Sequence of chain 1.B:
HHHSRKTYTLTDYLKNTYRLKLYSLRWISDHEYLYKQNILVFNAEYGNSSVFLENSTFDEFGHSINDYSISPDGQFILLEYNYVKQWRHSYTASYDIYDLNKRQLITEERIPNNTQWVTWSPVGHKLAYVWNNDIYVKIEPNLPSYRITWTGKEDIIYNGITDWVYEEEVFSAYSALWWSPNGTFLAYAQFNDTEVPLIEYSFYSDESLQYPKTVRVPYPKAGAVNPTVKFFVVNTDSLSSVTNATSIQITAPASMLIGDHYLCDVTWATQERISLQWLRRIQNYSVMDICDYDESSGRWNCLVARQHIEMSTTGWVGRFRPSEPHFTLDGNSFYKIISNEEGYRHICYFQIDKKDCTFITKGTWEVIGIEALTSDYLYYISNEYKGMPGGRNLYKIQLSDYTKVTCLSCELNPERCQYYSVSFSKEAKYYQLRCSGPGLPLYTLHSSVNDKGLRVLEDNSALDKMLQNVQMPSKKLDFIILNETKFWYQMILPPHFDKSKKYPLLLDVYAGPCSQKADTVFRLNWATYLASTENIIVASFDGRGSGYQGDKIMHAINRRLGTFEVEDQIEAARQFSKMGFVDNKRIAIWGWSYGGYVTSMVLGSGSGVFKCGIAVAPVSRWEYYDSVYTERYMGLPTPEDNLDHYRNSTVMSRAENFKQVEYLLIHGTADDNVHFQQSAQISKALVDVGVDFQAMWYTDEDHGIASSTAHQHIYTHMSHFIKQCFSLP

Binding-site contacts:
Ligand atom C2 contacts residue ASN124 of chain 1.B at 2.4 Å.
Ligand atom C8 contacts residue ARG121 of chain 1.B at 3.8 Å.
Ligand atom C5 contacts residue ASN124 of chain 1.B at 3.7 Å.
Ligand atom C7 contacts residue ASN124 of chain 1.B at 3.5 Å.
Ligand atom C3 contacts residue ASN124 of chain 1.B at 3.8 Å.
Ligand atom O7 contacts residue ASN124 of chain 1.B at 3.7 Å.
Ligand atom O3 contacts residue ARG121 of chain 1.B at 4.0 Å.
Ligand atom N2 contacts residue ASN124 of chain 1.B at 3.0 Å (h-bond).
Ligand atom C8 contacts residue PRO123 of chain 1.B at 4.0 Å (hydrophobic).
Ligand atom C3 contacts residue ARG121 of chain 1.B at 4.0 Å.
Ligand atom C8 contacts residue ILE122 of chain 1.B at 3.4 Å (hydrophobic).
Ligand atom O5 contacts residue ASN124 of chain 1.B at 2.4 Å (h-bond).
Ligand atom C4 contacts residue ASN124 of chain 1.B at 4.2 Å.
Ligand atom N2 contacts residue ARG121 of chain 1.B at 3.9 Å.
Ligand atom C1 contacts residue ASN124 of chain 1.B at 1.4 Å.
Ligand atom C8 contacts residue ASN124 of chain 1.B at 4.3 Å.

The protein below binds the small molecule below.
Small molecule (SMILES): CC(=O)N[C@@H]1[C@@H](O)[C@H](O)[C@@H](CO)O[C@H]1O